A protein and the small-molecule ligand that binds it are described below.
Small molecule (SMILES): COc1ccc(Oc2cccc([C@@H](C)Nc3nc4n(n3)C(=O)CC(C)=N4)c2)cc1

Sequence of chain 6.B:
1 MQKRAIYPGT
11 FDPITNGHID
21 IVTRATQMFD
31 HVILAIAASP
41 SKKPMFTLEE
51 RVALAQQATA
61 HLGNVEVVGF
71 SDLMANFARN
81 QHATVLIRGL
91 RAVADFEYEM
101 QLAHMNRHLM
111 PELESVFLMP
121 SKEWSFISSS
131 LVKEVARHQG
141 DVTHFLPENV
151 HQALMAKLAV

Sequence of chain 10.B:
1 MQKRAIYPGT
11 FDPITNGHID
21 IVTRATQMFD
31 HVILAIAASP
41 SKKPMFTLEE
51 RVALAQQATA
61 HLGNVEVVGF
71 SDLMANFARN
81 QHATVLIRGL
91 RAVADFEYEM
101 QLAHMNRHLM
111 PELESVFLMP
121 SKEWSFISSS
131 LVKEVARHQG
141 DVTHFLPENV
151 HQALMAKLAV

Binding-site contacts:
Ligand atom O1 contacts residue PHE70 of chain 6.B at 3.7 Å.
Ligand atom C6 contacts residue MET74 of chain 6.B at 3.8 Å (hydrophobic).
Ligand atom C14 contacts residue SER71 of chain 6.B at 3.5 Å.
Ligand atom C15 contacts residue MET74 of chain 6.B at 3.8 Å (hydrophobic).
Ligand atom C9 contacts residue ALA37 of chain 6.B at 3.8 Å (hydrophobic).
Ligand atom C9 contacts residue THR10 of chain 6.B at 3.7 Å.
Ligand atom C contacts residue LEU102 of chain 6.B at 3.8 Å (hydrophobic).
Ligand atom N4 contacts residue LEU73 of chain 6.B at 3.4 Å.
Ligand atom C10 contacts residue SER39 of chain 6.B at 3.8 Å.
Ligand atom C contacts residue ASN106 of chain 6.B at 3.4 Å.
Ligand atom C8 contacts residue ALA37 of chain 6.B at 3.7 Å (hydrophobic).
Ligand atom O2 contacts residue GLU134 of chain 10.B at 3.6 Å.
Ligand atom O contacts residue ASN106 of chain 6.B at 3.1 Å (h-bond).
Ligand atom C14 contacts residue ASP72 of chain 6.B at 3.4 Å.
Ligand atom C3 contacts residue PRO8 of chain 6.B at 3.6 Å (hydrophobic).
Ligand atom C12 contacts residue ALA37 of chain 6.B at 3.6 Å (hydrophobic).
Ligand atom N contacts residue HIS138 of chain 10.B at 3.8 Å.
Ligand atom C1 contacts residue MET74 of chain 6.B at 3.7 Å (hydrophobic).
Ligand atom O contacts residue MET74 of chain 6.B at 3.8 Å.
Ligand atom C20 contacts residue LEU73 of chain 6.B at 3.7 Å (hydrophobic).
Ligand atom C2 contacts residue PRO8 of chain 6.B at 3.8 Å (hydrophobic).
Ligand atom O2 contacts residue PG41 of chain 6.N at 3.4 Å (h-bond).
Ligand atom N contacts residue ASP72 of chain 6.B at 3.2 Å (salt-bridge).
Ligand atom C5 contacts residue PG41 of chain 6.N at 3.8 Å.
Ligand atom C7 contacts residue ALA37 of chain 6.B at 3.6 Å (hydrophobic).
Ligand atom N3 contacts residue LEU73 of chain 6.B at 3.5 Å.
Ligand atom N1 contacts residue HIS138 of chain 10.B at 3.7 Å.
Ligand atom C contacts residue GLU99 of chain 6.B at 3.7 Å.
Ligand atom N4 contacts residue MET74 of chain 6.B at 2.9 Å (h-bond).
Ligand atom C5 contacts residue MET74 of chain 6.B at 3.5 Å (hydrophobic).
Ligand atom C contacts residue ARG88 of chain 6.B at 3.4 Å.
Ligand atom C10 contacts residue ALA37 of chain 6.B at 3.8 Å (hydrophobic).
Ligand atom C4 contacts residue PG41 of chain 6.N at 3.8 Å.
Ligand atom C2 contacts residue ARG88 of chain 6.B at 3.6 Å.
Ligand atom C19 contacts residue ASN106 of chain 6.B at 3.5 Å.
Ligand atom C9 contacts residue PG41 of chain 6.N at 3.7 Å.
Ligand atom C14 contacts residue SER39 of chain 6.B at 3.4 Å.
Ligand atom C12 contacts residue PHE70 of chain 6.B at 3.7 Å (hydrophobic).
Ligand atom C11 contacts residue ALA37 of chain 6.B at 3.8 Å (hydrophobic).
Ligand atom C19 contacts residue VAL135 of chain 10.B at 3.8 Å (hydrophobic).